Sequence of chain 1.B:
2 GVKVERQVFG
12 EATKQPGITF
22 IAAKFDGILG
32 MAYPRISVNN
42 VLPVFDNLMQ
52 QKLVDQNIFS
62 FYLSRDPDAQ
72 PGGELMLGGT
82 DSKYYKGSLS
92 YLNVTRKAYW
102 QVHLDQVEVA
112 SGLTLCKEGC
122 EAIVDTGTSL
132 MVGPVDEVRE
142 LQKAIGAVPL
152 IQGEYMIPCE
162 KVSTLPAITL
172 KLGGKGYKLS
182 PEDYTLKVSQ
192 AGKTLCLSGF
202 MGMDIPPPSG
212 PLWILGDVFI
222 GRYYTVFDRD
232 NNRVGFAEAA

Binding-site contacts:
Ligand atom C7 contacts residue ASN75 of chain 1.A at 3.4 Å.
Ligand atom C6 contacts residue LEU92 of chain 1.A at 3.9 Å (hydrophobic).
Ligand atom C6 contacts residue VAL42 of chain 1.B at 3.9 Å (hydrophobic).
Ligand atom O6 contacts residue ASN41 of chain 1.B at 4.4 Å.
Ligand atom C8 contacts residue ASN40 of chain 1.B at 3.4 Å.
Ligand atom C6 contacts residue ASN40 of chain 1.B at 4.1 Å.
Ligand atom O5 contacts residue VAL9 of chain 1.B at 4.1 Å.
Ligand atom O7 contacts residue THR77 of chain 1.A at 2.8 Å (h-bond).
Ligand atom C7 contacts residue ASN40 of chain 1.B at 3.7 Å.
Ligand atom O3 contacts residue ASN41 of chain 1.B at 3.7 Å.
Ligand atom C4 contacts residue ASN75 of chain 1.A at 4.2 Å.
Ligand atom O7 contacts residue ASN75 of chain 1.A at 3.3 Å (h-bond).
Ligand atom C6 contacts residue VAL9 of chain 1.B at 4.4 Å (hydrophobic).
Ligand atom C2 contacts residue ASN75 of chain 1.A at 2.5 Å.
Ligand atom N2 contacts residue ASN41 of chain 1.B at 4.5 Å.
Ligand atom C3 contacts residue ASN41 of chain 1.B at 3.9 Å.
Ligand atom O5 contacts residue ASN75 of chain 1.A at 2.3 Å (h-bond).
Ligand atom O6 contacts residue VAL42 of chain 1.B at 3.5 Å.
Ligand atom C7 contacts residue THR77 of chain 1.A at 4.0 Å.
Ligand atom C8 contacts residue ASN75 of chain 1.A at 4.0 Å.
Ligand atom C5 contacts residue ASN75 of chain 1.A at 3.6 Å.
Ligand atom C2 contacts residue ASN40 of chain 1.B at 4.2 Å.
Ligand atom O6 contacts residue LEU92 of chain 1.A at 3.9 Å.
Ligand atom C1 contacts residue THR77 of chain 1.A at 4.0 Å.
Ligand atom O5 contacts residue LEU92 of chain 1.A at 3.9 Å.
Ligand atom O6 contacts residue ASN40 of chain 1.B at 2.8 Å (h-bond).
Ligand atom C3 contacts residue ASN75 of chain 1.A at 3.8 Å.
Ligand atom N2 contacts residue ASN75 of chain 1.A at 3.0 Å (h-bond).
Ligand atom N2 contacts residue ASN40 of chain 1.B at 3.1 Å (h-bond).
Ligand atom C3 contacts residue ASN40 of chain 1.B at 4.3 Å.
Ligand atom C1 contacts residue ASN75 of chain 1.A at 1.4 Å.
Ligand atom O4 contacts residue ASN41 of chain 1.B at 4.4 Å.
Ligand atom C5 contacts residue LEU92 of chain 1.A at 4.1 Å (hydrophobic).

Sequence of chain 1.A:
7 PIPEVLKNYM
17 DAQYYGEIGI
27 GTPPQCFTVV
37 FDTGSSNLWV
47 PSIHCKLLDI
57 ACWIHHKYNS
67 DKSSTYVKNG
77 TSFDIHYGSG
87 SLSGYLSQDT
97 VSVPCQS

This small molecule binds to this protein.
Small molecule (SMILES): CC(=O)N[C@H]1[C@H](O[C@H]2[C@H](O)[C@@H](NC(C)=O)CO[C@@H]2CO)O[C@H](CO)[C@@H](O)[C@@H]1O